Binding-site contacts:
Ligand atom C1 contacts residue ILE154 of chain 1.C at 3.7 Å (hydrophobic).
Ligand atom O6 contacts residue GLU216 of chain 1.C at 2.8 Å (salt-bridge).
Ligand atom C1 contacts residue GLU152 of chain 1.C at 3.7 Å.
Ligand atom O4 contacts residue LYS212 of chain 1.C at 3.6 Å.
Ligand atom C5 contacts residue ASN173 of chain 1.C at 3.7 Å.
Ligand atom C6 contacts residue GLU216 of chain 1.C at 3.2 Å.
Ligand atom C7 contacts residue GLU174 of chain 1.C at 4.0 Å.
Ligand atom C2 contacts residue GLU152 of chain 1.C at 3.9 Å.
Ligand atom O6 contacts residue GLU153 of chain 1.C at 3.1 Å (salt-bridge).
Ligand atom O5 contacts residue GLU152 of chain 1.C at 4.2 Å.
Ligand atom C8 contacts residue ASN173 of chain 1.C at 3.5 Å.
Ligand atom O4 contacts residue GLU215 of chain 1.C at 3.9 Å.
Ligand atom C6 contacts residue LYS212 of chain 1.C at 4.2 Å.
Ligand atom O7 contacts residue ASN173 of chain 1.C at 4.1 Å.
Ligand atom C6 contacts residue ILE154 of chain 1.C at 4.1 Å (hydrophobic).
Ligand atom C4 contacts residue ASN173 of chain 1.C at 4.3 Å.
Ligand atom O5 contacts residue GLU153 of chain 1.C at 3.5 Å.
Ligand atom C4 contacts residue GLU153 of chain 1.C at 4.4 Å.
Ligand atom C1 contacts residue GLU153 of chain 1.C at 3.9 Å.
Ligand atom N2 contacts residue ASN173 of chain 1.C at 2.8 Å (h-bond).
Ligand atom C5 contacts residue LYS212 of chain 1.C at 4.3 Å.
Ligand atom O6 contacts residue ILE154 of chain 1.C at 3.2 Å (h-bond).
Ligand atom C5 contacts residue GLU153 of chain 1.C at 4.3 Å.
Ligand atom O3 contacts residue LYS212 of chain 1.C at 3.9 Å.
Ligand atom C8 contacts residue GLU174 of chain 1.C at 3.3 Å.
Ligand atom C3 contacts residue LYS212 of chain 1.C at 3.8 Å.
Ligand atom C2 contacts residue ASN173 of chain 1.C at 2.5 Å.
Ligand atom O5 contacts residue ILE154 of chain 1.C at 3.0 Å (h-bond).
Ligand atom C8 contacts residue LYS212 of chain 1.C at 3.7 Å.
Ligand atom O5 contacts residue ASN173 of chain 1.C at 2.5 Å (h-bond).
Ligand atom C1 contacts residue ASN173 of chain 1.C at 1.5 Å.
Ligand atom C3 contacts residue ASN173 of chain 1.C at 3.8 Å.
Ligand atom O7 contacts residue GLU174 of chain 1.C at 3.9 Å.
Ligand atom C5 contacts residue ILE154 of chain 1.C at 4.2 Å (hydrophobic).
Ligand atom N2 contacts residue GLU152 of chain 1.C at 3.9 Å.
Ligand atom C4 contacts residue LYS212 of chain 1.C at 4.3 Å.
Ligand atom C2 contacts residue GLU153 of chain 1.C at 4.5 Å.
Ligand atom C7 contacts residue ASN173 of chain 1.C at 3.3 Å.
Ligand atom C6 contacts residue GLU153 of chain 1.C at 4.0 Å.

Sequence of chain 1.C:
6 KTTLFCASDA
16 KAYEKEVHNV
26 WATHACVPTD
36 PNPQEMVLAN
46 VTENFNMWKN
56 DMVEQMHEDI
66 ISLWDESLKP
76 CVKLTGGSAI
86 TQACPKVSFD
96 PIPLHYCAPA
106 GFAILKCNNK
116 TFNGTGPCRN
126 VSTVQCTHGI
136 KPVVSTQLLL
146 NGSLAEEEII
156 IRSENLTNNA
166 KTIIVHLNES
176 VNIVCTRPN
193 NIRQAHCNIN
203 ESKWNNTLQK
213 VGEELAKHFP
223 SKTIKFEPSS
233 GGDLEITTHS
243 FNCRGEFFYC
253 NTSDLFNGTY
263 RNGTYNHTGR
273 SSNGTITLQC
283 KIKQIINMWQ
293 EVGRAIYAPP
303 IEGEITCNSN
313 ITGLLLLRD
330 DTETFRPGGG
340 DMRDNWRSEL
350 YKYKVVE

The protein below binds the small molecule below.
Small molecule (SMILES): CC(=O)N[C@@H]1[C@@H](O)[C@H](O)[C@@H](CO)O[C@H]1O